Sequence of chain 1.U:
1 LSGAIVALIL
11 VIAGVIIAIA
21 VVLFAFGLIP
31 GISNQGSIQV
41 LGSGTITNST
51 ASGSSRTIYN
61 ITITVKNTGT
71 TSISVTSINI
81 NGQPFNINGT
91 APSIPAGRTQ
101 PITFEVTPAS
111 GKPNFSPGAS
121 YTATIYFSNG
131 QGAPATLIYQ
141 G

The small molecule below binds the protein below.
Small molecule (SMILES): CC(=O)N[C@H]1[C@H](O[C@H]2[C@H](O)[C@@H](NC(C)=O)CO[C@@H]2CO)O[C@H](CO)[C@@H](O)[C@@H]1O[C@@H]1O[C@H](CS(=O)(=O)O)[C@@H](O)[C@H](O)[C@H]1O

Binding-site contacts:
Ligand atom C6 contacts residue THR50 of chain 1.U at 3.6 Å.
Ligand atom C8 contacts residue THR57 of chain 1.U at 3.9 Å.
Ligand atom C5 contacts residue THR50 of chain 1.U at 3.8 Å.
Ligand atom C1 contacts residue ASN48 of chain 1.U at 1.4 Å.
Ligand atom C7 contacts residue ASN48 of chain 1.U at 3.5 Å.
Ligand atom C3 contacts residue ASN48 of chain 1.U at 3.8 Å.
Ligand atom C2 contacts residue ASN48 of chain 1.U at 2.4 Å.
Ligand atom C7 contacts residue SER55 of chain 1.U at 4.3 Å.
Ligand atom C5 contacts residue ASN48 of chain 1.U at 3.7 Å.
Ligand atom C7 contacts residue THR57 of chain 1.U at 4.0 Å.
Ligand atom C8 contacts residue PHE115 of chain 1.U at 4.0 Å (hydrophobic).
Ligand atom O7 contacts residue LYS112 of chain 1.U at 4.2 Å.
Ligand atom C7 contacts residue TYR59 of chain 1.U at 3.4 Å (hydrophobic).
Ligand atom C8 contacts residue SER55 of chain 1.U at 3.2 Å.
Ligand atom C8 contacts residue ASN48 of chain 1.U at 4.5 Å.
Ligand atom C7 contacts residue TYR139 of chain 1.U at 3.7 Å (hydrophobic).
Ligand atom O7 contacts residue TYR59 of chain 1.U at 2.4 Å (h-bond).
Ligand atom O7 contacts residue ASN48 of chain 1.U at 3.7 Å.
Ligand atom O5 contacts residue ASN48 of chain 1.U at 2.4 Å (h-bond).
Ligand atom C1 contacts residue THR50 of chain 1.U at 4.4 Å.
Ligand atom C7 contacts residue SER54 of chain 1.U at 4.4 Å.
Ligand atom C8 contacts residue SER54 of chain 1.U at 3.1 Å.
Ligand atom O1S6 contacts residue GLY53 of chain 1.U at 3.9 Å.
Ligand atom N2 contacts residue ASN48 of chain 1.U at 2.8 Å (h-bond).
Ligand atom C4 contacts residue ASN48 of chain 1.U at 4.2 Å.
Ligand atom O7 contacts residue THR57 of chain 1.U at 3.8 Å.
Ligand atom C8 contacts residue THR50 of chain 1.U at 4.3 Å.
Ligand atom C8 contacts residue TYR59 of chain 1.U at 3.9 Å (hydrophobic).
Ligand atom O3 contacts residue LYS112 of chain 1.U at 4.3 Å.
Ligand atom O6 contacts residue THR50 of chain 1.U at 4.5 Å.
Ligand atom O5 contacts residue THR50 of chain 1.U at 3.7 Å.
Ligand atom C8 contacts residue ARG56 of chain 1.U at 4.3 Å.
Ligand atom N2 contacts residue TYR139 of chain 1.U at 3.6 Å.
Ligand atom C8 contacts residue TYR139 of chain 1.U at 3.3 Å (hydrophobic).